Sequence of chain 1.D:
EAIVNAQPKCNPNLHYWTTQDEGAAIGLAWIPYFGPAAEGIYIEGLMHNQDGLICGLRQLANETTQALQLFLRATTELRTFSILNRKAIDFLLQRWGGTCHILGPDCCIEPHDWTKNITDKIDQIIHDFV

A protein and the small-molecule ligand that binds it are described below.
Small molecule (SMILES): CC(=O)N[C@H]1[C@H](O[C@H]2[C@H](O)[C@@H](NC(C)=O)CO[C@@H]2CO)O[C@H](CO)[C@@H](O[C@@H]2O[C@H](CO[C@H]3O[C@H](CO)[C@@H](O)[C@H](O)[C@@H]3O)[C@@H](O)[C@H](O)[C@@H]2O)[C@@H]1O

Sequence of chain 1.C:
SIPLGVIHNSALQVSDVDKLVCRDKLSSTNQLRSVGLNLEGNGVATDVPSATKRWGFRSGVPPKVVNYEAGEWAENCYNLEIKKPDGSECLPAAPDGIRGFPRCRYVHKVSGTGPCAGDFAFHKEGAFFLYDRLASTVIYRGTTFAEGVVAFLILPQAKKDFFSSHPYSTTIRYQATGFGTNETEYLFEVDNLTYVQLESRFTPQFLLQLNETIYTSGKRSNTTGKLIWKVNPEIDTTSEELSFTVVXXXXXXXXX

Binding-site contacts:
Ligand atom C6 contacts residue GLU128 of chain 1.C at 4.1 Å.
Ligand atom O6 contacts residue GLN7 of chain 1.D at 3.5 Å (h-bond).
Ligand atom C8 contacts residue ALA130 of chain 1.C at 3.9 Å (hydrophobic).
Ligand atom C8 contacts residue GLY129 of chain 1.C at 4.1 Å.
Ligand atom C3 contacts residue ASN62 of chain 1.D at 3.7 Å.
Ligand atom O7 contacts residue LEU42 of chain 1.C at 3.9 Å.
Ligand atom O5 contacts residue GLN7 of chain 1.D at 3.5 Å (h-bond).
Ligand atom O6 contacts residue MAN1 of chain 1.P at 3.2 Å (h-bond).
Ligand atom C8 contacts residue GLU128 of chain 1.C at 3.4 Å.
Ligand atom C7 contacts residue ASN62 of chain 1.D at 3.7 Å.
Ligand atom O3 contacts residue GLU128 of chain 1.C at 3.7 Å.
Ligand atom C6 contacts residue MAN1 of chain 1.P at 4.5 Å.
Ligand atom C3 contacts residue MAN1 of chain 1.P at 3.8 Å.
Ligand atom C8 contacts residue VAL152 of chain 1.C at 4.0 Å (hydrophobic).
Ligand atom O6 contacts residue GLU128 of chain 1.C at 3.6 Å.
Ligand atom C5 contacts residue ASN62 of chain 1.D at 3.6 Å.
Ligand atom O5 contacts residue ASN62 of chain 1.D at 2.4 Å (h-bond).
Ligand atom N2 contacts residue ASN62 of chain 1.D at 2.8 Å (h-bond).
Ligand atom C5 contacts residue GLU128 of chain 1.C at 3.8 Å.
Ligand atom C4 contacts residue ASN62 of chain 1.D at 4.2 Å.
Ligand atom O7 contacts residue ALA130 of chain 1.C at 4.4 Å.
Ligand atom C1 contacts residue ASN62 of chain 1.D at 1.4 Å.
Ligand atom C7 contacts residue GLU128 of chain 1.C at 3.9 Å.
Ligand atom O7 contacts residue ASN62 of chain 1.D at 4.2 Å.
Ligand atom C5 contacts residue GLN7 of chain 1.D at 4.4 Å.
Ligand atom C8 contacts residue THR65 of chain 1.D at 3.8 Å.
Ligand atom O6 contacts residue LYS127 of chain 1.C at 4.2 Å.
Ligand atom N2 contacts residue GLU128 of chain 1.C at 4.4 Å.
Ligand atom C2 contacts residue ASN62 of chain 1.D at 2.4 Å.
Ligand atom O3 contacts residue MAN1 of chain 1.P at 3.3 Å.
Ligand atom O7 contacts residue GLU128 of chain 1.C at 4.3 Å.
Ligand atom O6 contacts residue ALA6 of chain 1.D at 3.9 Å.
Ligand atom O4 contacts residue MAN1 of chain 1.P at 4.4 Å.
Ligand atom C2 contacts residue MAN1 of chain 1.P at 4.0 Å.
Ligand atom C6 contacts residue GLN7 of chain 1.D at 4.0 Å.
Ligand atom C1 contacts residue GLN7 of chain 1.D at 4.3 Å.
Ligand atom O4 contacts residue GLU128 of chain 1.C at 4.1 Å.
Ligand atom C1 contacts residue MAN1 of chain 1.P at 4.3 Å.